Sequence of chain 1.B:
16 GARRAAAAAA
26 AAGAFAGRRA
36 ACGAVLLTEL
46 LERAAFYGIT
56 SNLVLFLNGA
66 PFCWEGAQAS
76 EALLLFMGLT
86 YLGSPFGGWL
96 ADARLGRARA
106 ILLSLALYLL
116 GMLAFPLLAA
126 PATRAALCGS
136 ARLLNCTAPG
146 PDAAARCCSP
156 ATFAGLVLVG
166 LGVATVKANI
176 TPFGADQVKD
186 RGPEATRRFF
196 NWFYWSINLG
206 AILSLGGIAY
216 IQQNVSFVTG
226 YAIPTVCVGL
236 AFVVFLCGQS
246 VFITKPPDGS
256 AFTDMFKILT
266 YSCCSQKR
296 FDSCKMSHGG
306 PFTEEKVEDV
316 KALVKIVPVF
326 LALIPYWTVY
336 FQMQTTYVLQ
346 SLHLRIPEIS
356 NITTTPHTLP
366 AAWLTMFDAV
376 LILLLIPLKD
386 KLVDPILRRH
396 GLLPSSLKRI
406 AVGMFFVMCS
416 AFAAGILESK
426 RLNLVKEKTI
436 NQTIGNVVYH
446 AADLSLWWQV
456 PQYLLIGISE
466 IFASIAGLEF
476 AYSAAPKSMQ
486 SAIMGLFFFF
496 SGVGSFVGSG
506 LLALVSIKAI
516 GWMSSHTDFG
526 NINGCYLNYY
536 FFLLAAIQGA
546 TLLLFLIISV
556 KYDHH

Binding-site contacts:
Ligand atom CAE contacts residue VAL498 of chain 1.B at 4.5 Å (hydrophobic).
Ligand atom CAZ contacts residue GLY505 of chain 1.B at 3.9 Å.
Ligand atom CAE contacts residue PHE501 of chain 1.B at 3.4 Å (hydrophobic).
Ligand atom CAD contacts residue SER504 of chain 1.B at 3.2 Å.
Ligand atom CAE contacts residue VAL502 of chain 1.B at 3.5 Å (hydrophobic).
Ligand atom CAD contacts residue PHE501 of chain 1.B at 3.1 Å (hydrophobic).
Ligand atom CBH contacts residue GLY505 of chain 1.B at 4.5 Å.
Ligand atom CAU contacts residue PHE501 of chain 1.B at 4.1 Å (hydrophobic).
Ligand atom CAS contacts residue PHE501 of chain 1.B at 3.9 Å (hydrophobic).
Ligand atom CAD contacts residue GLY505 of chain 1.B at 3.4 Å.
Ligand atom CBH contacts residue PHE501 of chain 1.B at 4.4 Å (hydrophobic).
Ligand atom CAK contacts residue GLY505 of chain 1.B at 4.4 Å.
Ligand atom CBI contacts residue PHE501 of chain 1.B at 4.3 Å (hydrophobic).
Ligand atom CAI contacts residue GLY505 of chain 1.B at 3.9 Å.
Ligand atom CBD contacts residue PHE501 of chain 1.B at 4.3 Å (hydrophobic).
Ligand atom CAV contacts residue GLY505 of chain 1.B at 4.1 Å.
Ligand atom CAV contacts residue ALA508 of chain 1.B at 4.4 Å (hydrophobic).
Ligand atom CAR contacts residue LEU79 of chain 1.B at 4.3 Å (hydrophobic).

This small molecule binds to this protein.
Small molecule (SMILES): CC(C)CCC[C@@H](C)[C@H]1CC[C@H]2[C@@H]3CC=C4C[C@@H](OC(=O)CCC(=O)O)CC[C@]4(C)[C@H]3CC[C@]12C